Binding-site contacts:
Ligand atom C10 contacts residue HIS89 of chain 1.C at 3.9 Å.
Ligand atom C7 contacts residue ASP91 of chain 1.C at 3.6 Å.
Ligand atom C19 contacts residue LYS38 of chain 1.C at 3.7 Å.
Ligand atom C15 contacts residue LEU139 of chain 1.C at 3.5 Å (hydrophobic).
Ligand atom N4 contacts residue LEU139 of chain 1.C at 3.8 Å.
Ligand atom C5 contacts residue ILE15 of chain 1.C at 3.5 Å (hydrophobic).
Ligand atom C6 contacts residue HIS89 of chain 1.C at 3.7 Å.
Ligand atom O11 contacts residue LEU139 of chain 1.C at 3.9 Å.
Ligand atom C10 contacts residue ASP91 of chain 1.C at 3.6 Å.
Ligand atom C9 contacts residue HIS89 of chain 1.C at 3.2 Å.
Ligand atom C13 contacts residue HIS89 of chain 1.C at 3.3 Å.
Ligand atom C13 contacts residue GLN90 of chain 1.C at 3.9 Å.
Ligand atom O1 contacts residue PHE85 of chain 1.C at 3.6 Å.
Ligand atom C10 contacts residue GLN90 of chain 1.C at 3.5 Å.
Ligand atom N4 contacts residue GLU86 of chain 1.C at 3.6 Å (salt-bridge).
Ligand atom C6 contacts residue ILE15 of chain 1.C at 3.5 Å (hydrophobic).
Ligand atom N3 contacts residue PHE87 of chain 1.C at 3.8 Å.
Ligand atom C14 contacts residue ALA36 of chain 1.C at 3.5 Å (hydrophobic).
Ligand atom O1 contacts residue LYS38 of chain 1.C at 3.1 Å (salt-bridge).
Ligand atom N3 contacts residue ALA36 of chain 1.C at 3.4 Å.
Ligand atom N4 contacts residue PHE87 of chain 1.C at 3.6 Å.
Ligand atom C18 contacts residue PHE85 of chain 1.C at 3.7 Å (hydrophobic).
Ligand atom C2 contacts residue LEU88 of chain 1.C at 3.6 Å (hydrophobic).
Ligand atom C14 contacts residue LEU139 of chain 1.C at 3.4 Å (hydrophobic).
Ligand atom C6 contacts residue LEU88 of chain 1.C at 3.8 Å (hydrophobic).
Ligand atom N4 contacts residue LEU88 of chain 1.C at 2.9 Å (h-bond).
Ligand atom C5 contacts residue LEU88 of chain 1.C at 3.9 Å (hydrophobic).
Ligand atom C8 contacts residue ILE15 of chain 1.C at 3.5 Å (hydrophobic).
Ligand atom C14 contacts residue GLU86 of chain 1.C at 3.9 Å.
Ligand atom C20 contacts residue LYS38 of chain 1.C at 3.5 Å.
Ligand atom N12 contacts residue LEU88 of chain 1.C at 2.9 Å (h-bond).
Ligand atom C8 contacts residue LEU88 of chain 1.C at 3.8 Å (hydrophobic).
Ligand atom C7 contacts residue GLN90 of chain 1.C at 3.6 Å.
Ligand atom C2 contacts residue LEU139 of chain 1.C at 3.7 Å (hydrophobic).
Ligand atom O11 contacts residue ILE15 of chain 1.C at 3.3 Å.
Ligand atom C10 contacts residue LYS94 of chain 1.C at 3.9 Å.
Ligand atom N3 contacts residue LEU139 of chain 1.C at 3.7 Å.
Ligand atom N4 contacts residue ALA36 of chain 1.C at 3.8 Å.
Ligand atom N3 contacts residue LEU88 of chain 1.C at 3.5 Å (h-bond).
Ligand atom N3 contacts residue GLU86 of chain 1.C at 2.9 Å (salt-bridge).

The small molecule below binds the protein below.
Small molecule (SMILES): CC(=O)[N+]1=CC2=C(C1)N=N/C2=N/C(=O)c1ccccc1

Sequence of chain 1.C:
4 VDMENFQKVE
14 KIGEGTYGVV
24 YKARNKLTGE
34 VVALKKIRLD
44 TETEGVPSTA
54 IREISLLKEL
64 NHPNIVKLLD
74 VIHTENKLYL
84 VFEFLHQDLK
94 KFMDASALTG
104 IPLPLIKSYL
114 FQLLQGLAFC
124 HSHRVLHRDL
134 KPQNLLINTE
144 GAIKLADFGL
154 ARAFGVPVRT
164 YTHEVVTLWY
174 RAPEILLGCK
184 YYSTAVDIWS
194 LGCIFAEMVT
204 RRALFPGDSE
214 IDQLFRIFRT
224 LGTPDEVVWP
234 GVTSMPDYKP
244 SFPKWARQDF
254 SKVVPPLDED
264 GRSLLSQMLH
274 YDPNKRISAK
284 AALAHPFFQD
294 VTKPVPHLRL